Sequence of chain 1.B:
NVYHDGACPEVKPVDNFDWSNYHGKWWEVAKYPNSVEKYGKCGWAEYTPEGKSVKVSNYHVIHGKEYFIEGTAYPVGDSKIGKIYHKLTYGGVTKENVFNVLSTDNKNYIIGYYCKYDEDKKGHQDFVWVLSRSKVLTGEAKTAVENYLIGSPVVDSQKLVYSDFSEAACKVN

Sequence of chain 1.D:
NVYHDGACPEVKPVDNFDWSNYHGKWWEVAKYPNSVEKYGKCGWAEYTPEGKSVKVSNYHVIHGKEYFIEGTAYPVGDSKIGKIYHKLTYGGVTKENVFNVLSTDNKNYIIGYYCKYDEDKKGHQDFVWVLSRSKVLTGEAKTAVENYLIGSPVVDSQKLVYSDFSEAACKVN

Binding-site contacts:
Ligand atom C3D contacts residue TYR90 of chain 1.D at 3.6 Å (hydrophobic).
Ligand atom O1D contacts residue LYS116 of chain 1.D at 3.2 Å (salt-bridge).
Ligand atom OA contacts residue ILE69 of chain 1.D at 3.5 Å.
Ligand atom CMA contacts residue HIS60 of chain 1.D at 3.6 Å.
Ligand atom OA contacts residue VAL36 of chain 1.D at 3.3 Å.
Ligand atom CAD contacts residue TYR90 of chain 1.D at 3.6 Å (hydrophobic).
Ligand atom C4C contacts residue TRP129 of chain 1.D at 3.4 Å (hydrophobic).
Ligand atom CHB contacts residue ASN58 of chain 1.D at 3.6 Å.
Ligand atom CMC contacts residue PHE99 of chain 1.D at 3.6 Å (hydrophobic).
Ligand atom C4D contacts residue TYR90 of chain 1.D at 3.7 Å (hydrophobic).
Ligand atom CAB contacts residue GLU28 of chain 1.D at 3.5 Å.
Ligand atom CMB contacts residue TYR59 of chain 1.D at 3.3 Å (hydrophobic).
Ligand atom O2D contacts residue LYS116 of chain 1.D at 3.6 Å (salt-bridge).
Ligand atom C1A contacts residue TYR90 of chain 1.D at 3.6 Å (hydrophobic).
Ligand atom C4D contacts residue PHE127 of chain 1.D at 3.5 Å (hydrophobic).
Ligand atom C2C contacts residue TRP129 of chain 1.D at 3.6 Å (hydrophobic).
Ligand atom OA contacts residue TYR90 of chain 1.D at 2.8 Å (h-bond).
Ligand atom C1A contacts residue ILE69 of chain 1.D at 3.6 Å (hydrophobic).
Ligand atom CMD contacts residue ASN97 of chain 1.D at 3.6 Å.
Ligand atom CMA contacts residue TYR67 of chain 1.D at 3.6 Å (hydrophobic).
Ligand atom NC contacts residue TRP129 of chain 1.D at 3.2 Å.
Ligand atom OD contacts residue VAL36 of chain 1.D at 3.2 Å.
Ligand atom NA contacts residue VAL36 of chain 1.D at 3.6 Å.
Ligand atom C3C contacts residue TRP129 of chain 1.D at 3.5 Å (hydrophobic).
Ligand atom CMD contacts residue TYR90 of chain 1.D at 3.7 Å (hydrophobic).
Ligand atom OD contacts residue ASN34 of chain 1.D at 3.7 Å.
Ligand atom NB contacts residue ASN58 of chain 1.D at 3.6 Å.
Ligand atom C2D contacts residue TYR90 of chain 1.D at 3.6 Å (hydrophobic).
Ligand atom C1B contacts residue GLU37 of chain 1.D at 3.7 Å.
Ligand atom CBB contacts residue ALA45 of chain 1.D at 3.4 Å (hydrophobic).
Ligand atom CHD contacts residue LEU88 of chain 1.D at 3.6 Å (hydrophobic).
Ligand atom OD contacts residue PHE127 of chain 1.D at 3.5 Å.
Ligand atom CHC contacts residue TRP129 of chain 1.D at 3.5 Å (hydrophobic).
Ligand atom CBB contacts residue TRP44 of chain 1.D at 3.5 Å (hydrophobic).
Ligand atom CGD contacts residue LYS116 of chain 1.D at 3.3 Å.
Ligand atom C2B contacts residue GLU37 of chain 1.D at 3.6 Å.
Ligand atom C1A contacts residue VAL36 of chain 1.D at 3.3 Å (hydrophobic).
Ligand atom C1C contacts residue TRP129 of chain 1.D at 3.3 Å (hydrophobic).
Ligand atom CBC contacts residue TYR114 of chain 1.D at 3.5 Å (hydrophobic).
Ligand atom C1B contacts residue ASN58 of chain 1.D at 3.3 Å.

This small molecule binds to this protein.
Small molecule (SMILES): C=Cc1c(/C=c2\[nH]c(=CC3=NC(=O)C(CCC(=O)O)=C3C)c(C=C)c2C)[nH]c(C=C2NC(=O)C(CCC(=O)O)=C2C)c1C